Binding-site contacts:
Ligand atom O21 contacts residue LYS33 of chain 1.A at 3.0 Å (salt-bridge).
Ligand atom C07 contacts residue LEU83 of chain 1.A at 3.7 Å (hydrophobic).
Ligand atom C16 contacts residue ILE10 of chain 1.A at 3.6 Å (hydrophobic).
Ligand atom O03 contacts residue VAL64 of chain 1.A at 3.7 Å.
Ligand atom C11 contacts residue HIS84 of chain 1.A at 3.3 Å.
Ligand atom C09 contacts residue GLN85 of chain 1.A at 3.9 Å.
Ligand atom C18 contacts residue VAL18 of chain 1.A at 4.0 Å (hydrophobic).
Ligand atom O21 contacts residue ASP145 of chain 1.A at 3.3 Å (salt-bridge).
Ligand atom O03 contacts residue LEU134 of chain 1.A at 3.7 Å.
Ligand atom O22 contacts residue PHE80 of chain 1.A at 3.6 Å.
Ligand atom C02 contacts residue GLU81 of chain 1.A at 3.4 Å.
Ligand atom C07 contacts residue ILE10 of chain 1.A at 3.5 Å (hydrophobic).
Ligand atom O01 contacts residue LEU134 of chain 1.A at 3.7 Å.
Ligand atom O01 contacts residue PHE82 of chain 1.A at 3.4 Å.
Ligand atom O21 contacts residue VAL18 of chain 1.A at 3.7 Å.
Ligand atom C04 contacts residue LEU134 of chain 1.A at 3.5 Å (hydrophobic).
Ligand atom O01 contacts residue ALA31 of chain 1.A at 3.8 Å.
Ligand atom O03 contacts residue PHE80 of chain 1.A at 3.6 Å.
Ligand atom O22 contacts residue LYS33 of chain 1.A at 3.1 Å.
Ligand atom C15 contacts residue ILE10 of chain 1.A at 3.6 Å (hydrophobic).
Ligand atom O03 contacts residue GLU81 of chain 1.A at 2.6 Å (salt-bridge).
Ligand atom O01 contacts residue LEU83 of chain 1.A at 3.0 Å (h-bond).
Ligand atom N20 contacts residue LYS33 of chain 1.A at 3.6 Å (salt-bridge).
Ligand atom C09 contacts residue HIS84 of chain 1.A at 3.9 Å.
Ligand atom C02 contacts residue ALA31 of chain 1.A at 3.4 Å (hydrophobic).
Ligand atom C08 contacts residue LEU83 of chain 1.A at 3.2 Å (hydrophobic).
Ligand atom C10 contacts residue LYS89 of chain 1.A at 3.9 Å.
Ligand atom N06 contacts residue LEU134 of chain 1.A at 3.8 Å.
Ligand atom C08 contacts residue GLN85 of chain 1.A at 3.9 Å.
Ligand atom N06 contacts residue ILE10 of chain 1.A at 3.9 Å.
Ligand atom O03 contacts residue ALA31 of chain 1.A at 3.3 Å.
Ligand atom O01 contacts residue GLU81 of chain 1.A at 3.5 Å (salt-bridge).
Ligand atom C14 contacts residue ILE10 of chain 1.A at 3.9 Å (hydrophobic).
Ligand atom C10 contacts residue HIS84 of chain 1.A at 3.9 Å.
Ligand atom N06 contacts residue LEU83 of chain 1.A at 3.5 Å (h-bond).
Ligand atom C15 contacts residue LYS89 of chain 1.A at 3.4 Å.
Ligand atom C04 contacts residue ALA31 of chain 1.A at 3.9 Å (hydrophobic).
Ligand atom C09 contacts residue ASP86 of chain 1.A at 3.9 Å.
Ligand atom C05 contacts residue LEU134 of chain 1.A at 3.8 Å (hydrophobic).
Ligand atom C02 contacts residue LEU134 of chain 1.A at 3.4 Å (hydrophobic).

A protein and the small-molecule ligand that binds it are described below.
Small molecule (SMILES): O=C(O)c1cc([N+](=O)[O-])ccc1NCCCc1ccccc1

Sequence of chain 1.A:
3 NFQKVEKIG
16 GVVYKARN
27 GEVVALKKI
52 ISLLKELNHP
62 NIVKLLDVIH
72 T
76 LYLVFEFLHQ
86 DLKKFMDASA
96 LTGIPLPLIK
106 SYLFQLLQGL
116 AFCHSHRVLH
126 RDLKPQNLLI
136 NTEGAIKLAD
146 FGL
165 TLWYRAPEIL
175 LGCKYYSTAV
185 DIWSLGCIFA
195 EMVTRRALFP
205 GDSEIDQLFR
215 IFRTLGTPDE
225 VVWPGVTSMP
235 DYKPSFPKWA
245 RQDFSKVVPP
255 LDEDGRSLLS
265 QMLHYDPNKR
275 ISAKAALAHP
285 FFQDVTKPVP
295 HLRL